Sequence of chain 1.F:
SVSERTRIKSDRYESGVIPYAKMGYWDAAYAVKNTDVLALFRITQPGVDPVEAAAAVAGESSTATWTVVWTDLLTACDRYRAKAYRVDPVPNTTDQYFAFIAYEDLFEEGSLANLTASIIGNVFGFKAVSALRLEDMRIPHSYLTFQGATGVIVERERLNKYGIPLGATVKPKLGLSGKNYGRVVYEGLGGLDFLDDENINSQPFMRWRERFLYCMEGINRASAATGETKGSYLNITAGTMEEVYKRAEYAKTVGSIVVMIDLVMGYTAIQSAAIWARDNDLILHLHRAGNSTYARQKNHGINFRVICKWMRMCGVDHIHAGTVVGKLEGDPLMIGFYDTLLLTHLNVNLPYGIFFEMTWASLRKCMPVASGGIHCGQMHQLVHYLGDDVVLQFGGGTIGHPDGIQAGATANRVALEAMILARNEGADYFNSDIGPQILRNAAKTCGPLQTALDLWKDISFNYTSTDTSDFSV

The protein below binds the small molecule below.
Small molecule (SMILES): CSCC[C@H](NC(=O)[C@H](CO)NC(=O)CNC(=O)[C@H](CC1=c2ccccc2=NC1)NC(=O)[C@H](CCC(=O)O)NC(=O)[C@H](C)NC(=O)[C@H](C)N)C(=O)N[C@@H](CC(N)=O)C(=O)N[C@H](C=O)CCC(N)=O

Binding-site contacts:
Ligand atom NE1 contacts residue ARG90 of chain 1.F at 3.6 Å.
Ligand atom OE1 contacts residue ASN37 of chain 1.F at 2.9 Å (h-bond).
Ligand atom CD1 contacts residue ARG90 of chain 1.F at 4.2 Å.
Ligand atom OD1 contacts residue TYR89 of chain 1.F at 2.9 Å (h-bond).
Ligand atom CB contacts residue VAL35 of chain 1.F at 4.4 Å (hydrophobic).
Ligand atom SD contacts residue ARG90 of chain 1.F at 3.4 Å (salt-bridge).
Ligand atom CE3 contacts residue PHE104 of chain 1.F at 4.1 Å (hydrophobic).
Ligand atom N contacts residue VAL35 of chain 1.F at 4.4 Å.
Ligand atom CD2 contacts residue PHE104 of chain 1.F at 3.8 Å (hydrophobic).
Ligand atom CH2 contacts residue PHE102 of chain 1.F at 4.2 Å (hydrophobic).
Ligand atom CG contacts residue VAL35 of chain 1.F at 3.7 Å (hydrophobic).
Ligand atom CE contacts residue PHE104 of chain 1.F at 3.6 Å (hydrophobic).
Ligand atom CD1 contacts residue PHE104 of chain 1.F at 4.3 Å (hydrophobic).
Ligand atom O contacts residue VAL35 of chain 1.F at 3.8 Å.
Ligand atom NE1 contacts residue ASP92 of chain 1.F at 3.7 Å.
Ligand atom OE1 contacts residue ARG90 of chain 1.F at 4.1 Å.
Ligand atom O contacts residue TYR89 of chain 1.F at 3.9 Å.
Ligand atom CG contacts residue PHE104 of chain 1.F at 4.1 Å (hydrophobic).
Ligand atom CB contacts residue VAL35 of chain 1.F at 4.4 Å (hydrophobic).
Ligand atom N contacts residue VAL35 of chain 1.F at 3.3 Å.
Ligand atom CZ2 contacts residue ASP92 of chain 1.F at 3.6 Å.
Ligand atom CD contacts residue ASN37 of chain 1.F at 3.7 Å.
Ligand atom CE contacts residue ARG90 of chain 1.F at 3.4 Å.
Ligand atom NE1 contacts residue PHE104 of chain 1.F at 4.0 Å.
Ligand atom CZ3 contacts residue PHE482 of chain 1.F at 4.3 Å (hydrophobic).
Ligand atom CE2 contacts residue PHE104 of chain 1.F at 3.8 Å (hydrophobic).
Ligand atom CZ3 contacts residue LEU361 of chain 1.F at 4.1 Å (hydrophobic).
Ligand atom ND2 contacts residue PHE104 of chain 1.F at 4.4 Å.
Ligand atom CB contacts residue ARG90 of chain 1.F at 4.2 Å.
Ligand atom C contacts residue VAL35 of chain 1.F at 3.7 Å (hydrophobic).
Ligand atom C contacts residue ASN37 of chain 1.F at 4.3 Å.
Ligand atom CZ2 contacts residue PHE104 of chain 1.F at 4.1 Å (hydrophobic).
Ligand atom CG contacts residue TYR89 of chain 1.F at 3.9 Å (hydrophobic).
Ligand atom CE2 contacts residue ASP92 of chain 1.F at 4.0 Å.
Ligand atom CD contacts residue ARG90 of chain 1.F at 4.4 Å.
Ligand atom CG contacts residue ASN37 of chain 1.F at 3.9 Å.
Ligand atom OD1 contacts residue VAL35 of chain 1.F at 4.4 Å.
Ligand atom CA contacts residue VAL35 of chain 1.F at 4.3 Å (hydrophobic).
Ligand atom CA contacts residue VAL35 of chain 1.F at 3.5 Å (hydrophobic).
Ligand atom CE3 contacts residue LEU361 of chain 1.F at 4.3 Å (hydrophobic).